Binding-site contacts:
Ligand atom O contacts residue SER261 of chain 1.A at 3.4 Å.
Ligand atom C5 contacts residue PO41 of chain 1.D at 3.1 Å.
Ligand atom N8 contacts residue CYS299 of chain 1.A at 2.9 Å (h-bond).
Ligand atom O7 contacts residue PO41 of chain 1.D at 2.8 Å (h-bond).
Ligand atom OXT contacts residue SER261 of chain 1.A at 3.5 Å.
Ligand atom N8 contacts residue ARG83 of chain 1.A at 3.7 Å.
Ligand atom N contacts residue SER261 of chain 1.A at 2.9 Å (h-bond).
Ligand atom N6 contacts residue PO41 of chain 1.D at 2.8 Å (h-bond).
Ligand atom O contacts residue LEU154 of chain 1.A at 3.7 Å.
Ligand atom O contacts residue ASN193 of chain 1.A at 2.9 Å (h-bond).
Ligand atom C7 contacts residue GLN162 of chain 1.A at 3.4 Å.
Ligand atom C7 contacts residue ARG344 of chain 1.A at 3.6 Å.
Ligand atom N8 contacts residue ARG344 of chain 1.A at 3.4 Å (salt-bridge).
Ligand atom C3 contacts residue ASP257 of chain 1.A at 3.8 Å.
Ligand atom C3 contacts residue LEU154 of chain 1.A at 3.9 Å (hydrophobic).
Ligand atom OXT contacts residue MET262 of chain 1.A at 2.9 Å (h-bond).
Ligand atom N contacts residue ASP257 of chain 1.A at 2.7 Å (salt-bridge).
Ligand atom O7 contacts residue ARG344 of chain 1.A at 3.1 Å (salt-bridge).
Ligand atom N8 contacts residue GLN162 of chain 1.A at 2.8 Å (h-bond).
Ligand atom O7 contacts residue HIS159 of chain 1.A at 2.7 Å (h-bond).
Ligand atom C7 contacts residue HIS159 of chain 1.A at 3.4 Å.
Ligand atom O7 contacts residue ARG132 of chain 1.A at 3.1 Å (salt-bridge).
Ligand atom C7 contacts residue LEU300 of chain 1.A at 3.5 Å (hydrophobic).
Ligand atom C4 contacts residue LEU154 of chain 1.A at 3.9 Å (hydrophobic).
Ligand atom C5 contacts residue LEU154 of chain 1.A at 3.9 Å (hydrophobic).
Ligand atom C4 contacts residue MET262 of chain 1.A at 4.0 Å (hydrophobic).
Ligand atom CA contacts residue ASN193 of chain 1.A at 3.9 Å.
Ligand atom C contacts residue SER261 of chain 1.A at 3.3 Å.
Ligand atom O7 contacts residue THR84 of chain 1.A at 3.2 Å (h-bond).
Ligand atom N8 contacts residue LEU300 of chain 1.A at 3.0 Å (h-bond).
Ligand atom O7 contacts residue GLN162 of chain 1.A at 3.6 Å.
Ligand atom N8 contacts residue PO41 of chain 1.D at 2.8 Å (h-bond).
Ligand atom N6 contacts residue LEU300 of chain 1.A at 2.9 Å (h-bond).
Ligand atom N contacts residue ASN192 of chain 1.A at 3.7 Å.
Ligand atom CA contacts residue ASP257 of chain 1.A at 3.5 Å.
Ligand atom N contacts residue ASN193 of chain 1.A at 2.9 Å (h-bond).
Ligand atom CA contacts residue SER261 of chain 1.A at 3.5 Å.
Ligand atom C contacts residue MET262 of chain 1.A at 3.8 Å (hydrophobic).
Ligand atom C5 contacts residue ARG132 of chain 1.A at 3.9 Å.
Ligand atom C7 contacts residue PO41 of chain 1.D at 2.5 Å.

The small molecule below binds the protein below.
Small molecule (SMILES): NC(=O)NCCC[C@H](N)C(=O)O

Sequence of chain 1.A:
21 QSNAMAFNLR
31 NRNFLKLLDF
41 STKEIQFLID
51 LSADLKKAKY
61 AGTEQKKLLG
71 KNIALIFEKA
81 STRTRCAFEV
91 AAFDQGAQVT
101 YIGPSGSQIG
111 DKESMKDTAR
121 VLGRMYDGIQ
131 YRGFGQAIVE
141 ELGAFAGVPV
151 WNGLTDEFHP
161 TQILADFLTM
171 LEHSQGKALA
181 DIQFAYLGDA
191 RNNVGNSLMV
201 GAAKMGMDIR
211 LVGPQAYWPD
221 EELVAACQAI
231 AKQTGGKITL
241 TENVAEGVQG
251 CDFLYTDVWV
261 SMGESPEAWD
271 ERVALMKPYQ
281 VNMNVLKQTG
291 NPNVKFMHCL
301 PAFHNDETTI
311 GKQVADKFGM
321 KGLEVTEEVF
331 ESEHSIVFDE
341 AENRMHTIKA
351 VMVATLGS